This protein binds this small molecule.
Small molecule (SMILES): O=P(O)(O)OC[C@H]1O[C@@H](n2cnc3c(Cl)[nH+]cnc32)[C@H](O)[C@@H]1O

Sequence of chain 1.A:
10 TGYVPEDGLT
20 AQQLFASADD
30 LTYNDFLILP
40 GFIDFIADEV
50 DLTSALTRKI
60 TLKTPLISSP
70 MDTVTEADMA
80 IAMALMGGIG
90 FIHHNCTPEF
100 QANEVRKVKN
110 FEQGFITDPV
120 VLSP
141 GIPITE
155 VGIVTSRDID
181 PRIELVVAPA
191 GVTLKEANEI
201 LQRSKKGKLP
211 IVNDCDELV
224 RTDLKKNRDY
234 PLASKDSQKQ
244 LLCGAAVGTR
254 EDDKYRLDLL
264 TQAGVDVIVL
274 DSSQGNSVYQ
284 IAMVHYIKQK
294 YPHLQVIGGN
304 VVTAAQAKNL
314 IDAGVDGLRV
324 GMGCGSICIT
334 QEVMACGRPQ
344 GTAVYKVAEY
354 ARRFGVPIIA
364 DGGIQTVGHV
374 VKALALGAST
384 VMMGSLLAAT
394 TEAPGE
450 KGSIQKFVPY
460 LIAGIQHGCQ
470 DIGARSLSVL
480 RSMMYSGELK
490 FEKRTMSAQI

Binding-site contacts:
Ligand atom C2' contacts residue ARG322 of chain 1.A at 3.6 Å.
Ligand atom O4' contacts residue SER329 of chain 1.A at 3.4 Å (h-bond).
Ligand atom P contacts residue GLY328 of chain 1.A at 3.8 Å.
Ligand atom C6 contacts residue CYS331 of chain 1.A at 2.0 Å (hydrophobic).
Ligand atom C2' contacts residue ASP364 of chain 1.A at 3.8 Å.
Ligand atom P contacts residue SER388 of chain 1.A at 3.6 Å.
Ligand atom O3P contacts residue SER388 of chain 1.A at 3.9 Å.
Ligand atom O1P contacts residue SER388 of chain 1.A at 3.8 Å.
Ligand atom C5 contacts residue CYS331 of chain 1.A at 2.7 Å (hydrophobic).
Ligand atom O3P contacts residue GLY366 of chain 1.A at 3.1 Å (h-bond).
Ligand atom O5' contacts residue GLY365 of chain 1.A at 3.6 Å.
Ligand atom N7 contacts residue CYS331 of chain 1.A at 2.9 Å (h-bond).
Ligand atom O3P contacts residue GLY328 of chain 1.A at 3.0 Å.
Ligand atom O2P contacts residue SER388 of chain 1.A at 2.9 Å (h-bond).
Ligand atom C3' contacts residue SER68 of chain 1.A at 3.3 Å.
Ligand atom C4 contacts residue SER329 of chain 1.A at 3.4 Å.
Ligand atom O3' contacts residue ASP364 of chain 1.A at 2.7 Å (salt-bridge).
Ligand atom O2P contacts residue SER329 of chain 1.A at 2.8 Å (h-bond).
Ligand atom C3' contacts residue ARG322 of chain 1.A at 3.6 Å.
Ligand atom O3P contacts residue SER329 of chain 1.A at 3.7 Å.
Ligand atom O5' contacts residue SER329 of chain 1.A at 3.4 Å (h-bond).
Ligand atom O5' contacts residue GLY328 of chain 1.A at 3.2 Å.
Ligand atom C4' contacts residue ASP364 of chain 1.A at 3.2 Å.
Ligand atom O4' contacts residue GLY328 of chain 1.A at 3.8 Å.
Ligand atom C2 contacts residue GLN334 of chain 1.A at 3.6 Å.
Ligand atom P contacts residue SER329 of chain 1.A at 3.9 Å.
Ligand atom N1 contacts residue GLN334 of chain 1.A at 3.2 Å.
Ligand atom C5' contacts residue MET70 of chain 1.A at 3.8 Å (hydrophobic).
Ligand atom N1 contacts residue CYS331 of chain 1.A at 3.1 Å (h-bond).
Ligand atom O3' contacts residue SER68 of chain 1.A at 2.8 Å (h-bond).
Ligand atom C8 contacts residue SER329 of chain 1.A at 3.8 Å.
Ligand atom C8 contacts residue MET70 of chain 1.A at 3.8 Å (hydrophobic).
Ligand atom N9 contacts residue SER329 of chain 1.A at 3.5 Å (h-bond).
Ligand atom O2' contacts residue ASP364 of chain 1.A at 2.9 Å (salt-bridge).
Ligand atom C3' contacts residue ASP364 of chain 1.A at 3.4 Å.
Ligand atom N3 contacts residue SER329 of chain 1.A at 3.6 Å.
Ligand atom O2' contacts residue ARG322 of chain 1.A at 3.5 Å (salt-bridge).
Ligand atom O3' contacts residue MET385 of chain 1.A at 3.4 Å (h-bond).
Ligand atom O1P contacts residue GLY387 of chain 1.A at 3.0 Å (h-bond).
Ligand atom O3' contacts residue ARG322 of chain 1.A at 2.9 Å (salt-bridge).